Sequence of chain 1.D:
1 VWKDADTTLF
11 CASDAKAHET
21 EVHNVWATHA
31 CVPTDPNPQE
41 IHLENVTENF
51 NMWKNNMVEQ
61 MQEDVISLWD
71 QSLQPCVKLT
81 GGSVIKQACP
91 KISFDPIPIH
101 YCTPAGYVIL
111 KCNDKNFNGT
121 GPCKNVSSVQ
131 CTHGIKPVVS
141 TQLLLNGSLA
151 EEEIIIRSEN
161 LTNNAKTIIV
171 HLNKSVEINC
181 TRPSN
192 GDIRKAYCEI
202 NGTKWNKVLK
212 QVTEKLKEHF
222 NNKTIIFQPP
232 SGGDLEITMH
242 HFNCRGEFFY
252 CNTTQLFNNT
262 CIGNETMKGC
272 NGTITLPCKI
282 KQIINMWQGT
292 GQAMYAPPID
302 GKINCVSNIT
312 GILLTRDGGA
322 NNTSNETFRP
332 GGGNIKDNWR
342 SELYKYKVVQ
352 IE

Binding-site contacts:
Ligand atom O7 contacts residue ASN45 of chain 1.D at 3.3 Å (h-bond).
Ligand atom C7 contacts residue ASN45 of chain 1.D at 4.5 Å.

This small molecule binds to this protein.
Small molecule (SMILES): CC(=O)N[C@@H]1[C@@H](O)[C@H](O)[C@@H](CO)O[C@H]1O